Binding-site contacts:
Ligand atom CN contacts residue SER3 of chain 1.L at 4.3 Å.
Ligand atom O contacts residue VAL4 of chain 1.L at 3.2 Å.
Ligand atom CB contacts residue GLU2 of chain 1.L at 3.6 Å.
Ligand atom CA contacts residue GLU2 of chain 1.L at 3.3 Å.
Ligand atom C contacts residue GLU2 of chain 1.L at 3.1 Å.
Ligand atom O contacts residue GLU2 of chain 1.L at 3.4 Å (salt-bridge).
Ligand atom CA contacts residue SER3 of chain 1.L at 4.2 Å.
Ligand atom O contacts residue PHE8 of chain 1.K at 3.6 Å.
Ligand atom N contacts residue SER3 of chain 1.L at 3.7 Å.
Ligand atom N contacts residue GLU2 of chain 1.L at 2.9 Å (salt-bridge).
Ligand atom CN contacts residue GLU2 of chain 1.L at 3.4 Å.
Ligand atom O contacts residue SER3 of chain 1.L at 4.2 Å.
Ligand atom C contacts residue SER3 of chain 1.L at 3.5 Å.
Ligand atom O contacts residue ALA5 of chain 1.L at 4.5 Å.
Ligand atom C contacts residue VAL4 of chain 1.L at 3.4 Å (hydrophobic).

Sequence of chain 1.L:
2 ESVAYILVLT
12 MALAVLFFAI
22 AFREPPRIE

Sequence of chain 1.K:
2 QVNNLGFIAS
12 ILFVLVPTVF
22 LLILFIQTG

A protein and the small-molecule ligand that binds it are described below.
Small molecule (SMILES): CSCC[C@H](NC=O)C(=O)O